Sequence of chain 1.D:
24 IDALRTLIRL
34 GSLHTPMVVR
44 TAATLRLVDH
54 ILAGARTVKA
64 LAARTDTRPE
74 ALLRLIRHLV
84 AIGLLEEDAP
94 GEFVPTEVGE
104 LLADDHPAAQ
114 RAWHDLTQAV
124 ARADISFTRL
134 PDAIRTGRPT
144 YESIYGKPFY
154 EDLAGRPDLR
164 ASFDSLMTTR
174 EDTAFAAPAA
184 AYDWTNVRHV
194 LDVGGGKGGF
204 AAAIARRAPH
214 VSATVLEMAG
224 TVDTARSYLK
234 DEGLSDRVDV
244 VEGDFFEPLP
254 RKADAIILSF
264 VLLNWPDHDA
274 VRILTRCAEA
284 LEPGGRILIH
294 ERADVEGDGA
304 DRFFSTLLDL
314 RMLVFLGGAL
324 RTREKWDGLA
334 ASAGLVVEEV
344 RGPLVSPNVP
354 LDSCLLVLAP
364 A

Binding-site contacts:
Ligand atom C18 contacts residue LEU311 of chain 1.C at 3.6 Å (hydrophobic).
Ligand atom C12 contacts residue ARG314 of chain 1.C at 3.9 Å.
Ligand atom C5 contacts residue LEU311 of chain 1.C at 3.8 Å (hydrophobic).
Ligand atom O16 contacts residue LEU310 of chain 1.C at 3.3 Å.
Ligand atom O20 contacts residue PHE263 of chain 1.C at 3.2 Å.
Ligand atom C3 contacts residue MET315 of chain 1.C at 3.7 Å (hydrophobic).
Ligand atom C6 contacts residue LEU311 of chain 1.C at 3.9 Å (hydrophobic).
Ligand atom O17 contacts residue ILE31 of chain 1.D at 3.5 Å.
Ligand atom C12 contacts residue TRP116 of chain 1.C at 3.4 Å (hydrophobic).
Ligand atom C17 contacts residue LEU311 of chain 1.C at 3.5 Å (hydrophobic).
Ligand atom O18 contacts residue VAL123 of chain 1.C at 3.8 Å.
Ligand atom C1 contacts residue MET315 of chain 1.C at 3.7 Å (hydrophobic).
Ligand atom C15 contacts residue LEU311 of chain 1.C at 3.7 Å (hydrophobic).
Ligand atom C15 contacts residue ARG314 of chain 1.C at 3.1 Å.
Ligand atom C11 contacts residue ARG314 of chain 1.C at 3.7 Å.
Ligand atom C15 contacts residue LEU310 of chain 1.C at 3.4 Å (hydrophobic).
Ligand atom C22 contacts residue PHE307 of chain 1.C at 3.0 Å (hydrophobic).
Ligand atom O16 contacts residue ARG314 of chain 1.C at 2.6 Å (salt-bridge).
Ligand atom C16 contacts residue MET315 of chain 1.C at 3.9 Å (hydrophobic).
Ligand atom C21 contacts residue MET315 of chain 1.C at 3.8 Å (hydrophobic).
Ligand atom O19 contacts residue ASN267 of chain 1.C at 3.8 Å.
Ligand atom O21 contacts residue PHE263 of chain 1.C at 3.0 Å.
Ligand atom C3 contacts residue PHE166 of chain 1.C at 3.7 Å (hydrophobic).
Ligand atom C22 contacts residue LEU354 of chain 1.C at 3.3 Å (hydrophobic).
Ligand atom C14 contacts residue ARG314 of chain 1.C at 3.5 Å.
Ligand atom C4 contacts residue MET315 of chain 1.C at 3.8 Å (hydrophobic).
Ligand atom C16 contacts residue MET170 of chain 1.C at 3.7 Å (hydrophobic).
Ligand atom O23 contacts residue PRO353 of chain 1.C at 3.9 Å.
Ligand atom C21 contacts residue MET170 of chain 1.C at 3.7 Å (hydrophobic).
Ligand atom O19 contacts residue MET170 of chain 1.C at 3.8 Å.
Ligand atom C2 contacts residue PHE166 of chain 1.C at 3.5 Å (hydrophobic).
Ligand atom O18 contacts residue ARG314 of chain 1.C at 2.8 Å (salt-bridge).
Ligand atom C18 contacts residue TRP116 of chain 1.C at 3.6 Å (hydrophobic).
Ligand atom O18 contacts residue TRP116 of chain 1.C at 3.1 Å.
Ligand atom C8 contacts residue LEU354 of chain 1.C at 3.8 Å (hydrophobic).
Ligand atom C22 contacts residue LEU311 of chain 1.C at 3.5 Å (hydrophobic).
Ligand atom C2 contacts residue MET315 of chain 1.C at 3.6 Å (hydrophobic).
Ligand atom C11 contacts residue TRP116 of chain 1.C at 3.4 Å (hydrophobic).
Ligand atom O17 contacts residue ARG314 of chain 1.C at 3.8 Å.
Ligand atom C4 contacts residue MET170 of chain 1.C at 3.7 Å (hydrophobic).

Sequence of chain 1.C:
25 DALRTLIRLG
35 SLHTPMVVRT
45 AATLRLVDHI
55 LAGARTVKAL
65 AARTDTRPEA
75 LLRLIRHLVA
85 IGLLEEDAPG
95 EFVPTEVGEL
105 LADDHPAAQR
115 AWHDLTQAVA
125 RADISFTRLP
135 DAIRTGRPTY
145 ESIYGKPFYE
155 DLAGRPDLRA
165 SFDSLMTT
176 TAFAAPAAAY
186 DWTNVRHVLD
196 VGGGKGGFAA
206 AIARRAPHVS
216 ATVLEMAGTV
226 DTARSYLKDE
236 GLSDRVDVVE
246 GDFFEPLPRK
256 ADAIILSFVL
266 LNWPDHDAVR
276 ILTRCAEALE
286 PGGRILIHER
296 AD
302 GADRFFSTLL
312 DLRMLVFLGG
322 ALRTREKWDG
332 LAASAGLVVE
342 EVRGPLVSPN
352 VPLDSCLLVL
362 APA

The small molecule below binds the protein below.
Small molecule (SMILES): CC[C@@]1(O)C[C@H](O)c2c(cc3c(c2O)C(=O)c2c(O)cccc2C3=O)[C@H]1C(=O)OC